A small-molecule ligand and the protein it binds are described below.
Small molecule (SMILES): CC(=O)N[C@@H]1[C@@H](O)[C@H](O)[C@@H](CO)O[C@H]1O

Sequence of chain 1.C:
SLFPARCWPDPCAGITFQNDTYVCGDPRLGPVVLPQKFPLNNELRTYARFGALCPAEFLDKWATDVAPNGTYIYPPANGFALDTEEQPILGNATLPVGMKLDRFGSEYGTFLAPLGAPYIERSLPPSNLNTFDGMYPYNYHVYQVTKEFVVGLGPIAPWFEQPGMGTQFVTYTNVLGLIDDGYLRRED

Binding-site contacts:
Ligand atom C7 contacts residue ASN95 of chain 1.C at 3.5 Å.
Ligand atom O5 contacts residue ALA93 of chain 1.C at 3.9 Å.
Ligand atom C5 contacts residue ASP91 of chain 1.C at 4.5 Å.
Ligand atom C5 contacts residue ALA93 of chain 1.C at 3.9 Å (hydrophobic).
Ligand atom O5 contacts residue ASN95 of chain 1.C at 2.4 Å (h-bond).
Ligand atom C4 contacts residue ASN95 of chain 1.C at 4.3 Å.
Ligand atom C3 contacts residue ASP91 of chain 1.C at 4.1 Å.
Ligand atom O7 contacts residue ASN95 of chain 1.C at 4.3 Å.
Ligand atom C1 contacts residue ASP91 of chain 1.C at 4.2 Å.
Ligand atom C1 contacts residue ALA93 of chain 1.C at 4.5 Å (hydrophobic).
Ligand atom C6 contacts residue ALA93 of chain 1.C at 3.9 Å (hydrophobic).
Ligand atom C3 contacts residue ASN95 of chain 1.C at 3.8 Å.
Ligand atom N2 contacts residue ASN95 of chain 1.C at 2.9 Å (h-bond).
Ligand atom C2 contacts residue ASN95 of chain 1.C at 2.5 Å.
Ligand atom C1 contacts residue ASN95 of chain 1.C at 1.4 Å.
Ligand atom C5 contacts residue ASN95 of chain 1.C at 3.7 Å.
Ligand atom C8 contacts residue ASN95 of chain 1.C at 3.7 Å.